The protein below binds the small molecule below.
Small molecule (SMILES): CCN1CCC[C@@H]1C(=O)NC1C2CC3CC(C2)CC1C3

Binding-site contacts:
Ligand atom C20 contacts residue TYR152 of chain 1.B at 3.8 Å (hydrophobic).
Ligand atom C7 contacts residue TYR152 of chain 1.B at 4.3 Å (hydrophobic).
Ligand atom C12 contacts residue ALA198 of chain 1.B at 3.4 Å (hydrophobic).
Ligand atom O4 contacts residue NAP1 of chain 1.G at 2.8 Å.
Ligand atom C11 contacts residue LEU192 of chain 1.B at 4.0 Å (hydrophobic).
Ligand atom C12 contacts residue NAP1 of chain 1.G at 3.7 Å.
Ligand atom C13 contacts residue NAP1 of chain 1.G at 4.3 Å.
Ligand atom C8 contacts residue LEU190 of chain 1.B at 3.8 Å (hydrophobic).
Ligand atom C3 contacts residue SER145 of chain 1.B at 3.4 Å.
Ligand atom C19 contacts residue ILE155 of chain 1.B at 3.8 Å (hydrophobic).
Ligand atom C2 contacts residue SER145 of chain 1.B at 3.3 Å.
Ligand atom C11 contacts residue THR202 of chain 1.B at 3.8 Å.
Ligand atom C16 contacts residue NAP1 of chain 1.G at 3.8 Å.
Ligand atom C20 contacts residue ILE155 of chain 1.B at 4.0 Å (hydrophobic).
Ligand atom O4 contacts residue TYR158 of chain 1.B at 2.8 Å (h-bond).
Ligand atom C19 contacts residue TYR152 of chain 1.B at 3.7 Å (hydrophobic).
Ligand atom C17 contacts residue ALA198 of chain 1.B at 4.2 Å (hydrophobic).
Ligand atom C8 contacts residue NAP1 of chain 1.G at 3.9 Å.
Ligand atom C6 contacts residue LEU192 of chain 1.B at 4.0 Å (hydrophobic).
Ligand atom C16 contacts residue TYR158 of chain 1.B at 3.2 Å (hydrophobic).
Ligand atom C7 contacts residue GLY191 of chain 1.B at 3.5 Å.
Ligand atom C6 contacts residue TYR152 of chain 1.B at 4.2 Å (hydrophobic).
Ligand atom O4 contacts residue SER145 of chain 1.B at 2.5 Å (h-bond).
Ligand atom C12 contacts residue LEU192 of chain 1.B at 3.8 Å (hydrophobic).
Ligand atom C10 contacts residue TYR158 of chain 1.B at 3.8 Å (hydrophobic).
Ligand atom C8 contacts residue SER145 of chain 1.B at 3.5 Å.
Ligand atom C13 contacts residue ALA198 of chain 1.B at 3.6 Å (hydrophobic).
Ligand atom C17 contacts residue LEU192 of chain 1.B at 4.0 Å (hydrophobic).
Ligand atom N1 contacts residue TYR158 of chain 1.B at 4.3 Å.
Ligand atom C8 contacts residue GLY191 of chain 1.B at 3.6 Å.
Ligand atom C8 contacts residue LEU192 of chain 1.B at 3.6 Å (hydrophobic).
Ligand atom C3 contacts residue ALA147 of chain 1.B at 4.3 Å (hydrophobic).
Ligand atom C7 contacts residue LEU192 of chain 1.B at 3.0 Å (hydrophobic).
Ligand atom C17 contacts residue TYR158 of chain 1.B at 4.3 Å (hydrophobic).
Ligand atom C15 contacts residue TYR158 of chain 1.B at 3.4 Å (hydrophobic).
Ligand atom C6 contacts residue TYR206 of chain 1.B at 4.1 Å (hydrophobic).
Ligand atom C15 contacts residue NAP1 of chain 1.G at 4.2 Å.
Ligand atom C2 contacts residue NAP1 of chain 1.G at 3.7 Å.
Ligand atom C2 contacts residue TYR158 of chain 1.B at 3.9 Å (hydrophobic).
Ligand atom C17 contacts residue NAP1 of chain 1.G at 3.1 Å.

Sequence of chain 1.B:
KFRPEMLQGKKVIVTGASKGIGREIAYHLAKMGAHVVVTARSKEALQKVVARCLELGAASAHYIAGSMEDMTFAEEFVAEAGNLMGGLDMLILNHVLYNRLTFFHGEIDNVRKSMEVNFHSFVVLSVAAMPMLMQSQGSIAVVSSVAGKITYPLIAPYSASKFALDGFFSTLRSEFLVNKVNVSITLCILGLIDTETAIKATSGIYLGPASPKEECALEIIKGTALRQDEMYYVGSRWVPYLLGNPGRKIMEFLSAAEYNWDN

Sequence of chain 1.A:
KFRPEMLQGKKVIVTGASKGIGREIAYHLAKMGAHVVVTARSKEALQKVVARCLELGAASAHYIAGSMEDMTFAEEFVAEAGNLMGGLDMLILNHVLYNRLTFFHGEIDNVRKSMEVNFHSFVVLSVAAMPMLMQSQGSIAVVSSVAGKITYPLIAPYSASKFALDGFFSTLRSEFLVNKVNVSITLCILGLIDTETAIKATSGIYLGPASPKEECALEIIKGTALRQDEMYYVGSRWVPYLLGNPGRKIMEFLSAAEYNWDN